Sequence of chain 1.B:
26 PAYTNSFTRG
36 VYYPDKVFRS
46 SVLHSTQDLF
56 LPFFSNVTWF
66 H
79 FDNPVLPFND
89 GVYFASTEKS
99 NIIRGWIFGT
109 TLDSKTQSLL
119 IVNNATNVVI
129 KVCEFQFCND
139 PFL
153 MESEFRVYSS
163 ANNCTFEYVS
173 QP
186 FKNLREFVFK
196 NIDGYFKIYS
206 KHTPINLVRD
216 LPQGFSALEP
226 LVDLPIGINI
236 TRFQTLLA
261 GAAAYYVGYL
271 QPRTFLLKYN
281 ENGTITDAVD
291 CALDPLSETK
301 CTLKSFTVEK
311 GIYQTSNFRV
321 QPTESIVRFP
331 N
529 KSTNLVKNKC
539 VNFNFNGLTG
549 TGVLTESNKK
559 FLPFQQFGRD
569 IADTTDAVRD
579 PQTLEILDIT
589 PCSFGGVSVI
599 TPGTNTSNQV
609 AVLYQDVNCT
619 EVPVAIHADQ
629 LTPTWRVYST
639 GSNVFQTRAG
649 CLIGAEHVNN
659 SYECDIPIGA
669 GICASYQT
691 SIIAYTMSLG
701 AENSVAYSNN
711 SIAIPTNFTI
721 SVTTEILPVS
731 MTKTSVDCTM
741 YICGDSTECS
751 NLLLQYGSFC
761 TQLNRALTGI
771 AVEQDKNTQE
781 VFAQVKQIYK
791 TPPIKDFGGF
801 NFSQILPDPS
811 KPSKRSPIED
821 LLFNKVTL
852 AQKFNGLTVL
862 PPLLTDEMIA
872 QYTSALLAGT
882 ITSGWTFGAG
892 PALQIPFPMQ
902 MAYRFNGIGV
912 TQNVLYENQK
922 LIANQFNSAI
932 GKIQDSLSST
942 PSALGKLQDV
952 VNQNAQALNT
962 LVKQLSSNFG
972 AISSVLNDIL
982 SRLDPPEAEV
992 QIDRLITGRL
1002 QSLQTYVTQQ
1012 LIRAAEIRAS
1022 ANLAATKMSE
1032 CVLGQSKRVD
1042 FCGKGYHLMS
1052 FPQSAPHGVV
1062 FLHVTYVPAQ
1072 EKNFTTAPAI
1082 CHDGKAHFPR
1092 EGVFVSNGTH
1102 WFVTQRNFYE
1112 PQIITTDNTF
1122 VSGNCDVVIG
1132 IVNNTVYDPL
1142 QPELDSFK

Binding-site contacts:
Ligand atom C7 contacts residue THR1100 of chain 1.B at 3.5 Å.
Ligand atom O6 contacts residue ASN1098 of chain 1.B at 4.0 Å.
Ligand atom C7 contacts residue ASN1098 of chain 1.B at 3.4 Å.
Ligand atom C2 contacts residue ASN1098 of chain 1.B at 2.5 Å.
Ligand atom C3 contacts residue ASN1098 of chain 1.B at 3.8 Å.
Ligand atom C5 contacts residue ASN1098 of chain 1.B at 3.6 Å.
Ligand atom C4 contacts residue HIS1101 of chain 1.B at 2.7 Å.
Ligand atom C3 contacts residue THR1100 of chain 1.B at 3.5 Å.
Ligand atom C1 contacts residue THR1100 of chain 1.B at 1.6 Å.
Ligand atom O5 contacts residue HIS1101 of chain 1.B at 2.5 Å (h-bond).
Ligand atom O7 contacts residue ASN1098 of chain 1.B at 3.2 Å (h-bond).
Ligand atom O5 contacts residue THR1100 of chain 1.B at 2.5 Å (h-bond).
Ligand atom C6 contacts residue PHE1103 of chain 1.B at 3.7 Å (hydrophobic).
Ligand atom C2 contacts residue HIS1101 of chain 1.B at 4.5 Å.
Ligand atom O5 contacts residue ASN1098 of chain 1.B at 2.6 Å (h-bond).
Ligand atom C6 contacts residue HIS1101 of chain 1.B at 2.2 Å.
Ligand atom C8 contacts residue THR1100 of chain 1.B at 4.3 Å.
Ligand atom C1 contacts residue HIS1101 of chain 1.B at 3.8 Å.
Ligand atom C5 contacts residue HIS1101 of chain 1.B at 1.5 Å.
Ligand atom C1 contacts residue ASN1098 of chain 1.B at 1.5 Å.
Ligand atom C5 contacts residue THR1100 of chain 1.B at 3.9 Å.
Ligand atom C2 contacts residue THR1100 of chain 1.B at 2.6 Å.
Ligand atom O7 contacts residue THR1100 of chain 1.B at 4.0 Å.
Ligand atom O6 contacts residue PHE1103 of chain 1.B at 4.1 Å.
Ligand atom O4 contacts residue HIS1101 of chain 1.B at 3.0 Å.
Ligand atom C4 contacts residue ASN1098 of chain 1.B at 4.1 Å.
Ligand atom C4 contacts residue THR1100 of chain 1.B at 4.3 Å.
Ligand atom N2 contacts residue THR1100 of chain 1.B at 2.7 Å (h-bond).
Ligand atom C6 contacts residue ASN1098 of chain 1.B at 3.6 Å.
Ligand atom N2 contacts residue ASN1098 of chain 1.B at 3.1 Å (h-bond).
Ligand atom C3 contacts residue HIS1101 of chain 1.B at 3.8 Å.
Ligand atom O6 contacts residue HIS1101 of chain 1.B at 3.3 Å (h-bond).

This protein binds this small molecule.
Small molecule (SMILES): CC(=O)N[C@H]1[C@H](O[C@H]2[C@H](O)[C@@H](NC(C)=O)CO[C@@H]2CO)O[C@H](CO)[C@@H](O)[C@@H]1O